Binding-site contacts:
Ligand atom C2 contacts residue ASN248 of chain 1.A at 2.8 Å.
Ligand atom C5 contacts residue TRP154 of chain 1.A at 3.6 Å (hydrophobic).
Ligand atom C6 contacts residue TRP154 of chain 1.A at 3.7 Å (hydrophobic).
Ligand atom O7 contacts residue ASN248 of chain 1.A at 3.2 Å (h-bond).
Ligand atom C8 contacts residue TRP154 of chain 1.A at 3.7 Å (hydrophobic).
Ligand atom C8 contacts residue ARG151 of chain 1.A at 4.4 Å.
Ligand atom C1 contacts residue ASN248 of chain 1.A at 1.5 Å.
Ligand atom C7 contacts residue TRP154 of chain 1.A at 4.1 Å (hydrophobic).
Ligand atom O5 contacts residue ASN248 of chain 1.A at 2.0 Å (h-bond).
Ligand atom O5 contacts residue TRP154 of chain 1.A at 3.6 Å.
Ligand atom C4 contacts residue ASN248 of chain 1.A at 4.2 Å.
Ligand atom O7 contacts residue TRP154 of chain 1.A at 4.3 Å.
Ligand atom C1 contacts residue TRP154 of chain 1.A at 3.8 Å (hydrophobic).
Ligand atom O6 contacts residue ASN248 of chain 1.A at 4.5 Å.
Ligand atom C6 contacts residue ASN248 of chain 1.A at 4.4 Å.
Ligand atom N2 contacts residue ASN248 of chain 1.A at 3.6 Å (h-bond).
Ligand atom C7 contacts residue ASN248 of chain 1.A at 3.8 Å.
Ligand atom C5 contacts residue ASN248 of chain 1.A at 3.4 Å.
Ligand atom C3 contacts residue ASN248 of chain 1.A at 4.0 Å.

This protein binds this small molecule.
Small molecule (SMILES): CC(=O)N[C@H]1[C@H](O[C@H]2[C@H](O)[C@@H](NC(C)=O)CO[C@@H]2CO)O[C@H](CO)[C@@H](O)[C@@H]1O

Sequence of chain 1.A:
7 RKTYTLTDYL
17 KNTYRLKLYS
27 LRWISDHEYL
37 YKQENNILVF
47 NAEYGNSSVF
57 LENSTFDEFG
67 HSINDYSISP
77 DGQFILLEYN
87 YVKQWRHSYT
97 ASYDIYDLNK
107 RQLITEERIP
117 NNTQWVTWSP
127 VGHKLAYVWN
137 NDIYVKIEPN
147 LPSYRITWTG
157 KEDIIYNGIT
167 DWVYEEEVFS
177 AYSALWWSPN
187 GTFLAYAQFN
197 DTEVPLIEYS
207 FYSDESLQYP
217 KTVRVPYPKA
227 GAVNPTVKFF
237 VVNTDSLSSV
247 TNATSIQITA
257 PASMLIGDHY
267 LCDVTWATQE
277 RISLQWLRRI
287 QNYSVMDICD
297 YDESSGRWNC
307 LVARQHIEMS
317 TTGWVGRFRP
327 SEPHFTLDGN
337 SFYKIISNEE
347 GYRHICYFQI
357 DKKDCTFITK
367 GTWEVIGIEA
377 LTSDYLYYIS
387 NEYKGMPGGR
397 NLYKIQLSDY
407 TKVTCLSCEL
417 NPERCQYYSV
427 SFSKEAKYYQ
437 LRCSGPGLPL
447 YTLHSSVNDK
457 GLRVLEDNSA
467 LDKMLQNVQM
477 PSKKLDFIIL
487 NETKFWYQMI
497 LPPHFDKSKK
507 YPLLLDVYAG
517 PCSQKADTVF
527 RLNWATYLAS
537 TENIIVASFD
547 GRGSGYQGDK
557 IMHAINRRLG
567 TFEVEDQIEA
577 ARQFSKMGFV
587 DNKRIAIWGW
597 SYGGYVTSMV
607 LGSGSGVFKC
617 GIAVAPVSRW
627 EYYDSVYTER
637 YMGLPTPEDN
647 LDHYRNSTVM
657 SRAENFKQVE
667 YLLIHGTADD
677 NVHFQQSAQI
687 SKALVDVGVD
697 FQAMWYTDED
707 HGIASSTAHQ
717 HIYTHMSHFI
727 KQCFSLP